Binding-site contacts:
Ligand atom O4 contacts residue TYR317 of chain 1.C at 3.9 Å.
Ligand atom C8 contacts residue ASN252 of chain 1.C at 4.5 Å.
Ligand atom O6 contacts residue PHE297 of chain 1.C at 4.2 Å.
Ligand atom C7 contacts residue ASN252 of chain 1.C at 3.4 Å.
Ligand atom O7 contacts residue GLN299 of chain 1.C at 4.1 Å.
Ligand atom O7 contacts residue LYS301 of chain 1.C at 4.5 Å.
Ligand atom O5 contacts residue ASN252 of chain 1.C at 2.3 Å (h-bond).
Ligand atom C5 contacts residue TYR317 of chain 1.C at 3.6 Å (hydrophobic).
Ligand atom C7 contacts residue TYR317 of chain 1.C at 4.1 Å (hydrophobic).
Ligand atom C4 contacts residue ASN252 of chain 1.C at 4.2 Å.
Ligand atom C7 contacts residue ILE319 of chain 1.C at 4.2 Å (hydrophobic).
Ligand atom O7 contacts residue ASN252 of chain 1.C at 3.5 Å (h-bond).
Ligand atom O5 contacts residue PHE297 of chain 1.C at 4.2 Å.
Ligand atom C5 contacts residue ASN252 of chain 1.C at 3.6 Å.
Ligand atom C1 contacts residue TYR317 of chain 1.C at 4.2 Å (hydrophobic).
Ligand atom C2 contacts residue ASN252 of chain 1.C at 2.5 Å.
Ligand atom C6 contacts residue PHE297 of chain 1.C at 4.2 Å (hydrophobic).
Ligand atom C1 contacts residue ASN252 of chain 1.C at 1.4 Å.
Ligand atom C6 contacts residue TYR317 of chain 1.C at 3.8 Å (hydrophobic).
Ligand atom O5 contacts residue TYR317 of chain 1.C at 4.2 Å.
Ligand atom N2 contacts residue ILE319 of chain 1.C at 3.9 Å.
Ligand atom O7 contacts residue TYR317 of chain 1.C at 3.4 Å (h-bond).
Ligand atom C8 contacts residue ILE319 of chain 1.C at 3.6 Å (hydrophobic).
Ligand atom C3 contacts residue ASN252 of chain 1.C at 3.8 Å.
Ligand atom N2 contacts residue ASN252 of chain 1.C at 2.9 Å (h-bond).

This protein binds this small molecule.
Small molecule (SMILES): CC(=O)N[C@H]1[C@H](O[C@H]2[C@H](O)[C@@H](NC(C)=O)CO[C@@H]2CO)O[C@H](CO)[C@@H](O)[C@@H]1O

Sequence of chain 1.C:
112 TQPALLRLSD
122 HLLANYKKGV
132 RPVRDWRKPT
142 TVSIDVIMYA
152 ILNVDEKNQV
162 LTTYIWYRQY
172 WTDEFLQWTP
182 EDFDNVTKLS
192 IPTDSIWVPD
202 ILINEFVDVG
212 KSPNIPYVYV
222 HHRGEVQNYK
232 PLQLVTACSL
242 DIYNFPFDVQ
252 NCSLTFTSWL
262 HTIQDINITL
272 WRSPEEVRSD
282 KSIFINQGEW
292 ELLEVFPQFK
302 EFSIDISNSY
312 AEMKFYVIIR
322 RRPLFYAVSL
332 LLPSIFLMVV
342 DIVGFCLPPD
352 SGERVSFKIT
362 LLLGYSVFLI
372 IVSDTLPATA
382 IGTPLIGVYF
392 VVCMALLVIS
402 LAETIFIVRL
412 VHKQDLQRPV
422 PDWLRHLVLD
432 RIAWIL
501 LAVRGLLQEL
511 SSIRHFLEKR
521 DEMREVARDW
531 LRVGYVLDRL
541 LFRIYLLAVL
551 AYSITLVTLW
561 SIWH